Binding-site contacts:
Ligand atom C1 contacts residue GLU109 of chain 2.C at 4.4 Å.
Ligand atom C5 contacts residue ASN130 of chain 2.C at 3.6 Å.
Ligand atom O7 contacts residue CYS133 of chain 2.C at 3.7 Å.
Ligand atom C4 contacts residue ASN130 of chain 2.C at 4.1 Å.
Ligand atom O7 contacts residue ASN107 of chain 2.C at 3.5 Å (h-bond).
Ligand atom O3 contacts residue ARG263 of chain 2.C at 2.9 Å (salt-bridge).
Ligand atom C3 contacts residue ASN130 of chain 2.C at 3.7 Å.
Ligand atom O6 contacts residue GLU129 of chain 2.C at 2.8 Å (salt-bridge).
Ligand atom C8 contacts residue CYS178 of chain 2.C at 3.7 Å (hydrophobic).
Ligand atom O7 contacts residue ASN130 of chain 2.C at 2.9 Å (h-bond).
Ligand atom N2 contacts residue ARG263 of chain 2.C at 3.5 Å (salt-bridge).
Ligand atom C2 contacts residue ASN130 of chain 2.C at 2.4 Å.
Ligand atom C7 contacts residue ARG263 of chain 2.C at 3.6 Å.
Ligand atom C8 contacts residue GLU109 of chain 2.C at 3.4 Å.
Ligand atom C8 contacts residue ASN130 of chain 2.C at 4.3 Å.
Ligand atom C8 contacts residue ASN107 of chain 2.C at 4.0 Å.
Ligand atom O6 contacts residue NAG1 of chain 2.E at 4.0 Å.
Ligand atom C8 contacts residue SER179 of chain 2.C at 3.9 Å.
Ligand atom C7 contacts residue CYS133 of chain 2.C at 4.2 Å (hydrophobic).
Ligand atom N2 contacts residue SER177 of chain 2.C at 4.4 Å.
Ligand atom C2 contacts residue ARG263 of chain 2.C at 3.6 Å.
Ligand atom C8 contacts residue CYS133 of chain 2.C at 4.0 Å (hydrophobic).
Ligand atom C7 contacts residue GLU109 of chain 2.C at 3.9 Å.
Ligand atom C1 contacts residue ASN130 of chain 2.C at 1.4 Å.
Ligand atom O6 contacts residue ARG263 of chain 2.C at 4.0 Å.
Ligand atom C7 contacts residue ASN107 of chain 2.C at 4.1 Å.
Ligand atom N2 contacts residue ASN130 of chain 2.C at 2.9 Å (h-bond).
Ligand atom C7 contacts residue ASN130 of chain 2.C at 3.1 Å.
Ligand atom N2 contacts residue GLU109 of chain 2.C at 4.0 Å.
Ligand atom C8 contacts residue SER177 of chain 2.C at 3.9 Å.
Ligand atom C7 contacts residue SER177 of chain 2.C at 4.0 Å.
Ligand atom C8 contacts residue ARG263 of chain 2.C at 4.4 Å.
Ligand atom O5 contacts residue ASN130 of chain 2.C at 2.2 Å (h-bond).
Ligand atom C8 contacts residue NAG1 of chain 2.E at 4.1 Å.
Ligand atom O6 contacts residue ASN130 of chain 2.C at 3.9 Å.
Ligand atom C3 contacts residue ARG263 of chain 2.C at 3.9 Å.
Ligand atom O7 contacts residue SER177 of chain 2.C at 4.4 Å.
Ligand atom O7 contacts residue ARG263 of chain 2.C at 3.7 Å.
Ligand atom C6 contacts residue GLU129 of chain 2.C at 3.9 Å.
Ligand atom C4 contacts residue ARG263 of chain 2.C at 4.5 Å.

The small molecule below binds the protein below.
Small molecule (SMILES): CC(=O)N[C@H]1[C@H](O[C@H]2[C@H](O)[C@@H](NC(C)=O)CO[C@@H]2CO)O[C@H](CO)[C@@H](O)[C@@H]1O

Sequence of chain 2.C:
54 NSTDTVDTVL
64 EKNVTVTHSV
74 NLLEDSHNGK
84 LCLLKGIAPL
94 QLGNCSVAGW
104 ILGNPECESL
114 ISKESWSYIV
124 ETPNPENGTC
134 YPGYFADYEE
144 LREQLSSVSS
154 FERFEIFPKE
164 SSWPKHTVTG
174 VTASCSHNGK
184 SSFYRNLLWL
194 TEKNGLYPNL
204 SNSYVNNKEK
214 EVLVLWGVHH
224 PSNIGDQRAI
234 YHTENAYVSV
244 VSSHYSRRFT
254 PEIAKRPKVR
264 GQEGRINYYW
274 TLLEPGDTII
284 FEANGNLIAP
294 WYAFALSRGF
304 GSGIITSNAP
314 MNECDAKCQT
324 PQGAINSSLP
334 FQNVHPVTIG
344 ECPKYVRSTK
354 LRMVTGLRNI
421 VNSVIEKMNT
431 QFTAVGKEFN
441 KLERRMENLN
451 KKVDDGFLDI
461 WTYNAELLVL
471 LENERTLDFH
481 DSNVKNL